Sequence of chain 1.D:
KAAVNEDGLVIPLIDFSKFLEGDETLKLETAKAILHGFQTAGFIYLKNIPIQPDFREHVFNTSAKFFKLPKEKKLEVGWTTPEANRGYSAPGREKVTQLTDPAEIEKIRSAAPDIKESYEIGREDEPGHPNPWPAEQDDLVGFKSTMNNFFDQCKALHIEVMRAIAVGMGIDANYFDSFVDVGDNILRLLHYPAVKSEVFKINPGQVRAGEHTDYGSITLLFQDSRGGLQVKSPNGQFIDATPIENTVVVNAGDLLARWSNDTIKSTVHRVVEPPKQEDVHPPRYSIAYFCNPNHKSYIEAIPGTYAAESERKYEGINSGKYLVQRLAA

Binding-site contacts:
Ligand atom O3 contacts residue PHE294 of chain 1.D at 4.2 Å.
Ligand atom N3 contacts residue TYR219 of chain 1.D at 3.6 Å.
Ligand atom CM5 contacts residue THR217 of chain 1.D at 4.3 Å.
Ligand atom O3 contacts residue NI1 of chain 1.P at 4.4 Å.
Ligand atom C5 contacts residue TYR219 of chain 1.D at 3.6 Å (hydrophobic).
Ligand atom O2 contacts residue ASN89 of chain 1.D at 3.1 Å (h-bond).
Ligand atom O3 contacts residue ARG192 of chain 1.D at 3.8 Å.
Ligand atom O3 contacts residue HIS216 of chain 1.D at 3.6 Å.
Ligand atom CM5 contacts residue PHE294 of chain 1.D at 4.1 Å (hydrophobic).
Ligand atom C6 contacts residue TYR219 of chain 1.D at 3.7 Å (hydrophobic).
Ligand atom O2 contacts residue PHE294 of chain 1.D at 4.1 Å.
Ligand atom C6 contacts residue ARG192 of chain 1.D at 3.4 Å.
Ligand atom N1 contacts residue ARG192 of chain 1.D at 3.5 Å (salt-bridge).
Ligand atom CM5 contacts residue HIS216 of chain 1.D at 4.1 Å.
Ligand atom O3 contacts residue ASP218 of chain 1.D at 3.8 Å.
Ligand atom CM5 contacts residue AKG1 of chain 1.Q at 4.0 Å.
Ligand atom O4 contacts residue ASP218 of chain 1.D at 3.3 Å.
Ligand atom C6 contacts residue PHE294 of chain 1.D at 4.0 Å (hydrophobic).
Ligand atom CM5 contacts residue ASP218 of chain 1.D at 3.6 Å.
Ligand atom N1 contacts residue PHE294 of chain 1.D at 4.1 Å.
Ligand atom N3 contacts residue PHE294 of chain 1.D at 3.6 Å.
Ligand atom C2 contacts residue PHE294 of chain 1.D at 3.9 Å (hydrophobic).
Ligand atom C2 contacts residue ASN89 of chain 1.D at 4.2 Å.
Ligand atom N1 contacts residue LEU331 of chain 1.D at 4.2 Å.
Ligand atom CM5 contacts residue TYR219 of chain 1.D at 4.1 Å (hydrophobic).
Ligand atom O2 contacts residue LEU331 of chain 1.D at 4.0 Å.
Ligand atom C5 contacts residue PHE294 of chain 1.D at 3.8 Å (hydrophobic).
Ligand atom C4 contacts residue PHE294 of chain 1.D at 3.5 Å (hydrophobic).
Ligand atom N1 contacts residue TYR219 of chain 1.D at 4.0 Å.
Ligand atom O4 contacts residue PHE294 of chain 1.D at 3.5 Å.
Ligand atom C2 contacts residue LEU331 of chain 1.D at 4.3 Å (hydrophobic).
Ligand atom C4 contacts residue TYR219 of chain 1.D at 3.4 Å (hydrophobic).
Ligand atom O2 contacts residue ILE190 of chain 1.D at 4.4 Å.
Ligand atom C4 contacts residue ASP218 of chain 1.D at 4.3 Å.
Ligand atom O3 contacts residue AKG1 of chain 1.Q at 3.3 Å (h-bond).
Ligand atom O4 contacts residue GLY220 of chain 1.D at 4.0 Å.
Ligand atom O4 contacts residue TYR219 of chain 1.D at 2.7 Å (h-bond).
Ligand atom C2 contacts residue TYR219 of chain 1.D at 3.9 Å (hydrophobic).

The protein below binds the small molecule below.
Small molecule (SMILES): O=Cc1c[nH]c(=O)[nH]c1=O